Binding-site contacts:
Ligand atom C4 contacts residue ASN1134 of chain 1.B at 4.2 Å.
Ligand atom O5 contacts residue ASN1134 of chain 1.B at 2.4 Å (h-bond).
Ligand atom O7 contacts residue ASN1134 of chain 1.B at 3.0 Å (h-bond).
Ligand atom C5 contacts residue ASN1134 of chain 1.B at 3.7 Å.
Ligand atom C8 contacts residue ASN1134 of chain 1.B at 4.3 Å.
Ligand atom O6 contacts residue ASN1134 of chain 1.B at 4.3 Å.
Ligand atom N2 contacts residue ASN1134 of chain 1.B at 2.9 Å (h-bond).
Ligand atom C7 contacts residue ASN1134 of chain 1.B at 3.1 Å.
Ligand atom C2 contacts residue ASN1134 of chain 1.B at 2.4 Å.
Ligand atom C3 contacts residue ASN1134 of chain 1.B at 3.8 Å.
Ligand atom C1 contacts residue ASN1134 of chain 1.B at 1.4 Å.

Sequence of chain 1.B:
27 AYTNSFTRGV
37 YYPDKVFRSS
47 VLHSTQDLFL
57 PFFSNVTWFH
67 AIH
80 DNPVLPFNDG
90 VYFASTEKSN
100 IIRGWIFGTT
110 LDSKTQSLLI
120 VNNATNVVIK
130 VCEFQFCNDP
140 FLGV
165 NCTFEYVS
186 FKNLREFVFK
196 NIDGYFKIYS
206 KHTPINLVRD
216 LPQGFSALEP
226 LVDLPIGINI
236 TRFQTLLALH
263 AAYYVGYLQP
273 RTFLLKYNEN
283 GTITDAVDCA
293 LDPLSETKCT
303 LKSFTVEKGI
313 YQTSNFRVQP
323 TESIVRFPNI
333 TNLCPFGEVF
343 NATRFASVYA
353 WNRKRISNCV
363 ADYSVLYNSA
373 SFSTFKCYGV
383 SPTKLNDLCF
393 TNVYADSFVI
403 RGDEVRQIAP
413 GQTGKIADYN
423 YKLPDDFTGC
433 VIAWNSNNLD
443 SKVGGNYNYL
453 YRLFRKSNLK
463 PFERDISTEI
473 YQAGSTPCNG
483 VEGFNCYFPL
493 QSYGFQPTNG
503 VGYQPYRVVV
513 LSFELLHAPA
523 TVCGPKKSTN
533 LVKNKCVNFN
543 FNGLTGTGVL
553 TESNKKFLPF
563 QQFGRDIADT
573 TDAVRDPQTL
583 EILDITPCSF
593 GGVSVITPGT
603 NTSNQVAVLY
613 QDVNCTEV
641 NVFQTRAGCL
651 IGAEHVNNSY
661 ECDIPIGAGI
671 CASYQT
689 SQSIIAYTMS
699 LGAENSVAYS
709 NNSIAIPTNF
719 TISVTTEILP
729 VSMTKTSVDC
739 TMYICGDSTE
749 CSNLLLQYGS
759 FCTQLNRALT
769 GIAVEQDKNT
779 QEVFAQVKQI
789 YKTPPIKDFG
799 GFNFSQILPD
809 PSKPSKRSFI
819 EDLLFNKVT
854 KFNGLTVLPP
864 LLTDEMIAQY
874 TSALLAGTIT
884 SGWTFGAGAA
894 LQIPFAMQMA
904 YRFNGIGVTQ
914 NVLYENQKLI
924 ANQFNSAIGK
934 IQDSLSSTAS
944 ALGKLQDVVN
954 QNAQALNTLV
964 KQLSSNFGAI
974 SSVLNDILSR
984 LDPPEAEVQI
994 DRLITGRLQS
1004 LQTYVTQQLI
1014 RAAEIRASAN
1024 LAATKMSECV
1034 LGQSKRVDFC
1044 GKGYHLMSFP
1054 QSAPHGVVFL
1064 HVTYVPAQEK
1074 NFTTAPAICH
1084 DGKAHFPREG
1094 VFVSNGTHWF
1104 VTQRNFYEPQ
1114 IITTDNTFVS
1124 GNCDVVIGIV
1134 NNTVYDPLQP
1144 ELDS

The protein below binds the small molecule below.
Small molecule (SMILES): CC(=O)N[C@H]1[C@H](O[C@H]2[C@H](O)[C@@H](NC(C)=O)CO[C@@H]2CO)O[C@H](CO)[C@@H](O)[C@@H]1O